A small-molecule ligand and the protein it binds are described below.
Small molecule (SMILES): CC(=O)N[C@H]1[C@H](O[C@H]2[C@H](O)[C@@H](NC(C)=O)CO[C@@H]2CO)O[C@H](CO)[C@@H](O)[C@@H]1O

Sequence of chain 1.A:
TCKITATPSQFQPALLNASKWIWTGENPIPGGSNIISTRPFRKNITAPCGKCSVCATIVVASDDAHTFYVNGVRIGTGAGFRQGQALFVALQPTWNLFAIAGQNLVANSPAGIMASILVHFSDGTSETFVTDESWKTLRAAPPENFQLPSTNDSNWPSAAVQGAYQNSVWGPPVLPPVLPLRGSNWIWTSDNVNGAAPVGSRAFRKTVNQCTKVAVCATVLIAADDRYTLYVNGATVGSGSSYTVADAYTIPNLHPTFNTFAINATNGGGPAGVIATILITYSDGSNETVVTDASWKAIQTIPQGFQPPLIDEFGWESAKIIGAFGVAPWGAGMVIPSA

Binding-site contacts:
Ligand atom C7 contacts residue ASN78 of chain 1.A at 3.2 Å.
Ligand atom C8 contacts residue ARG76 of chain 1.A at 4.0 Å.
Ligand atom C5 contacts residue ASN78 of chain 1.A at 3.7 Å.
Ligand atom C3 contacts residue ASN78 of chain 1.A at 3.8 Å.
Ligand atom O7 contacts residue ASN78 of chain 1.A at 3.2 Å (h-bond).
Ligand atom N2 contacts residue ASN78 of chain 1.A at 2.9 Å (h-bond).
Ligand atom O5 contacts residue THR80 of chain 1.A at 3.7 Å.
Ligand atom N2 contacts residue TRP129 of chain 1.A at 3.7 Å.
Ligand atom O7 contacts residue TRP129 of chain 1.A at 3.7 Å.
Ligand atom O7 contacts residue THR128 of chain 1.A at 4.0 Å.
Ligand atom C5 contacts residue THR80 of chain 1.A at 3.9 Å.
Ligand atom C7 contacts residue TRP129 of chain 1.A at 4.3 Å (hydrophobic).
Ligand atom C4 contacts residue TRP129 of chain 1.A at 4.1 Å (hydrophobic).
Ligand atom O6 contacts residue THR80 of chain 1.A at 4.1 Å.
Ligand atom C8 contacts residue ASN78 of chain 1.A at 4.4 Å.
Ligand atom C7 contacts residue PRO183 of chain 1.A at 4.3 Å (hydrophobic).
Ligand atom O5 contacts residue TRP129 of chain 1.A at 4.3 Å.
Ligand atom O5 contacts residue ASN78 of chain 1.A at 2.4 Å (h-bond).
Ligand atom C4 contacts residue ASN78 of chain 1.A at 4.3 Å.
Ligand atom C3 contacts residue TRP129 of chain 1.A at 3.6 Å (hydrophobic).
Ligand atom O3 contacts residue TRP129 of chain 1.A at 4.2 Å.
Ligand atom C8 contacts residue LEU131 of chain 1.A at 4.2 Å (hydrophobic).
Ligand atom C5 contacts residue TRP129 of chain 1.A at 3.9 Å (hydrophobic).
Ligand atom C8 contacts residue TRP129 of chain 1.A at 3.8 Å (hydrophobic).
Ligand atom C1 contacts residue ASN78 of chain 1.A at 1.5 Å.
Ligand atom C1 contacts residue THR80 of chain 1.A at 4.5 Å.
Ligand atom C8 contacts residue PRO183 of chain 1.A at 3.3 Å (hydrophobic).
Ligand atom C2 contacts residue ASN78 of chain 1.A at 2.5 Å.
Ligand atom C6 contacts residue THR80 of chain 1.A at 3.7 Å.
Ligand atom C2 contacts residue TRP129 of chain 1.A at 4.1 Å (hydrophobic).
Ligand atom C1 contacts residue TRP129 of chain 1.A at 3.9 Å (hydrophobic).
Ligand atom O4 contacts residue TRP129 of chain 1.A at 3.8 Å.